Binding-site contacts:
Ligand atom O5 contacts residue ASN603 of chain 1.C at 2.4 Å (h-bond).
Ligand atom C1 contacts residue ASN603 of chain 1.C at 1.4 Å.
Ligand atom N2 contacts residue ASN603 of chain 1.C at 2.9 Å (h-bond).
Ligand atom C7 contacts residue ASN603 of chain 1.C at 3.2 Å.
Ligand atom C5 contacts residue ASN603 of chain 1.C at 3.7 Å.
Ligand atom O7 contacts residue ASN603 of chain 1.C at 3.2 Å (h-bond).
Ligand atom C2 contacts residue ASN603 of chain 1.C at 2.5 Å.
Ligand atom C8 contacts residue ASN603 of chain 1.C at 3.7 Å.
Ligand atom C4 contacts residue ASN603 of chain 1.C at 4.2 Å.
Ligand atom C6 contacts residue ASN603 of chain 1.C at 4.5 Å.
Ligand atom C3 contacts residue ASN603 of chain 1.C at 3.8 Å.

Sequence of chain 1.C:
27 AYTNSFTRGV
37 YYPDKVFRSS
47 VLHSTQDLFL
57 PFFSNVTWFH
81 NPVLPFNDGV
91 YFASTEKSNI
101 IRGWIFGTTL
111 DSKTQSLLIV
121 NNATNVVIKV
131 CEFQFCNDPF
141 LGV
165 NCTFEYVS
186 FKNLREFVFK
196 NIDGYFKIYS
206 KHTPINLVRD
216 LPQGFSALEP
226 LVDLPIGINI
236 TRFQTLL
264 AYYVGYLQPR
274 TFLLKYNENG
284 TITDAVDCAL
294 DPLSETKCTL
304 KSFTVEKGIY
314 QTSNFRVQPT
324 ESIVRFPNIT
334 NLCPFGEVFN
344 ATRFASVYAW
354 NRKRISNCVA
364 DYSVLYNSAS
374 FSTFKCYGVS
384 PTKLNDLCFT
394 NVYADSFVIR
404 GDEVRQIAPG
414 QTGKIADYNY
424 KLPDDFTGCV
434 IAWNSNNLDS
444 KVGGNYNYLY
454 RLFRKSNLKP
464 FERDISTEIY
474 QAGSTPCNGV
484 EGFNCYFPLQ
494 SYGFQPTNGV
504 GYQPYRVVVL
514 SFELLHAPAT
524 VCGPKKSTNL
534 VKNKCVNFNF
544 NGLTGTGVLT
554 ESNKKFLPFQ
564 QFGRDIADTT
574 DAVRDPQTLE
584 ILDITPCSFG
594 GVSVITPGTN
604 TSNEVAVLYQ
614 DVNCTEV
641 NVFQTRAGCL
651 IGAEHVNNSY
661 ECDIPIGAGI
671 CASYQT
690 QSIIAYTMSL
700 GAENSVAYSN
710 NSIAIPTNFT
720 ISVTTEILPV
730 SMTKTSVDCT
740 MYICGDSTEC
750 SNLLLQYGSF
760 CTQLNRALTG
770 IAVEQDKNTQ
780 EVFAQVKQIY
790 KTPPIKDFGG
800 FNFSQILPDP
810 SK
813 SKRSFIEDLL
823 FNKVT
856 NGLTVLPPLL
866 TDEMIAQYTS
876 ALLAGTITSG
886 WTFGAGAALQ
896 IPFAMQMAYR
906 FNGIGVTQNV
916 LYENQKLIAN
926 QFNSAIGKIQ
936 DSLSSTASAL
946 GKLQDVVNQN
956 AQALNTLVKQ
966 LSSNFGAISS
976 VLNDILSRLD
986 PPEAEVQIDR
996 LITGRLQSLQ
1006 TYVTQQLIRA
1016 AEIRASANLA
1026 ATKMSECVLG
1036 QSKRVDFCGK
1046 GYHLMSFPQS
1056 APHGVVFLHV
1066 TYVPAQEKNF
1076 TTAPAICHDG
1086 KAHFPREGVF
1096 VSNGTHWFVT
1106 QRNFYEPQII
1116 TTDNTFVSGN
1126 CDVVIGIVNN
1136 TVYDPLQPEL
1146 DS

A small-molecule ligand and the protein it binds are described below.
Small molecule (SMILES): CC(=O)N[C@@H]1[C@@H](O)[C@H](O)[C@@H](CO)O[C@H]1O